Binding-site contacts:
Ligand atom O contacts residue LEU139 of chain 1.MA at 3.4 Å.
Ligand atom C6 contacts residue GLY81 of chain 1.MA at 3.2 Å.
Ligand atom C contacts residue PRO137 of chain 1.MA at 4.0 Å (hydrophobic).
Ligand atom O1 contacts residue SER138 of chain 1.MA at 3.0 Å (h-bond).
Ligand atom C2 contacts residue GLN136 of chain 1.MA at 3.9 Å.
Ligand atom CD1 contacts residue PRO137 of chain 1.MA at 3.9 Å (hydrophobic).
Ligand atom C1 contacts residue SER110 of chain 1.MA at 3.9 Å.
Ligand atom C5 contacts residue GLY81 of chain 1.MA at 4.0 Å.
Ligand atom C contacts residue GLY81 of chain 1.MA at 4.0 Å.
Ligand atom CA contacts residue SER138 of chain 1.MA at 3.5 Å.
Ligand atom C5 contacts residue ALA111 of chain 1.MA at 3.7 Å (hydrophobic).
Ligand atom C4 contacts residue MET164 of chain 1.MA at 3.7 Å (hydrophobic).
Ligand atom C2 contacts residue SER110 of chain 1.MA at 3.7 Å.
Ligand atom CD1 contacts residue GLN47 of chain 1.MA at 3.3 Å.
Ligand atom C2 contacts residue PRO137 of chain 1.MA at 3.4 Å (hydrophobic).
Ligand atom CG contacts residue SER138 of chain 1.MA at 3.2 Å.
Ligand atom CD1 contacts residue LEU139 of chain 1.MA at 4.0 Å (hydrophobic).
Ligand atom C5 contacts residue PHE83 of chain 1.MA at 3.9 Å (hydrophobic).
Ligand atom CD2 contacts residue PRO137 of chain 1.MA at 3.8 Å (hydrophobic).
Ligand atom N contacts residue SER138 of chain 1.MA at 3.0 Å (h-bond).
Ligand atom O1 contacts residue HIS135 of chain 1.MA at 3.8 Å.
Ligand atom C contacts residue LEU139 of chain 1.MA at 3.8 Å (hydrophobic).
Ligand atom CD2 contacts residue MET160 of chain 1.MA at 3.7 Å (hydrophobic).
Ligand atom CD1 contacts residue ILE157 of chain 1.MA at 3.8 Å (hydrophobic).
Ligand atom C1 contacts residue PRO137 of chain 1.MA at 4.0 Å (hydrophobic).
Ligand atom O1 contacts residue PRO137 of chain 1.MA at 3.5 Å.
Ligand atom CB contacts residue LEU139 of chain 1.MA at 3.9 Å (hydrophobic).
Ligand atom C contacts residue SER138 of chain 1.MA at 4.0 Å.
Ligand atom C3 contacts residue MET164 of chain 1.MA at 3.6 Å (hydrophobic).
Ligand atom CB contacts residue GLY81 of chain 1.MA at 4.0 Å.
Ligand atom O contacts residue GLY82 of chain 1.MA at 3.8 Å.
Ligand atom C3 contacts residue HIS135 of chain 1.MA at 3.5 Å.
Ligand atom C2 contacts residue HIS135 of chain 1.MA at 3.8 Å.
Ligand atom CD1 contacts residue SER138 of chain 1.MA at 3.4 Å.
Ligand atom O contacts residue PHE83 of chain 1.MA at 3.1 Å (h-bond).
Ligand atom N contacts residue GLY81 of chain 1.MA at 3.2 Å (h-bond).
Ligand atom CB contacts residue SER138 of chain 1.MA at 3.6 Å.
Ligand atom C4 contacts residue ALA111 of chain 1.MA at 4.0 Å (hydrophobic).
Ligand atom C1 contacts residue GLY81 of chain 1.MA at 3.9 Å.
Ligand atom C contacts residue SER138 of chain 1.MA at 3.5 Å.

Sequence of chain 1.MA:
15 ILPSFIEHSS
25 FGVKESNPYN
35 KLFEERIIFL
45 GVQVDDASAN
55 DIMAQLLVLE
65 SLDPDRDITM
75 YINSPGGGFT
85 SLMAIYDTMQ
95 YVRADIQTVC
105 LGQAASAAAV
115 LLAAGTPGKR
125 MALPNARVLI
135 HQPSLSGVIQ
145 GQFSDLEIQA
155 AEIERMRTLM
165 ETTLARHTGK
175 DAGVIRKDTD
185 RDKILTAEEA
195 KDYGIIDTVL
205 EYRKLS

A small-molecule ligand and the protein it binds are described below.
Small molecule (SMILES): CC(C)C[C@H](NC(=O)[C@H](CC(C)C)NC(=O)c1ccccc1)C(=O)O